Binding-site contacts:
Ligand atom CAK contacts residue PHE135 of chain 38.A at 3.3 Å (hydrophobic).
Ligand atom NBC contacts residue ASN228 of chain 38.A at 3.7 Å.
Ligand atom CAD contacts residue PHE137 of chain 38.A at 3.9 Å (hydrophobic).
Ligand atom CAE contacts residue GLN202 of chain 38.A at 3.6 Å.
Ligand atom CBA contacts residue TRP203 of chain 38.A at 3.8 Å (hydrophobic).
Ligand atom CAX contacts residue ASN228 of chain 38.A at 3.8 Å.
Ligand atom CAA contacts residue PRO177 of chain 38.A at 3.2 Å (hydrophobic).
Ligand atom CAQ contacts residue LEU113 of chain 38.A at 3.6 Å (hydrophobic).
Ligand atom CAN contacts residue PHE135 of chain 38.A at 3.8 Å (hydrophobic).
Ligand atom CAA contacts residue VAL179 of chain 38.A at 3.5 Å (hydrophobic).
Ligand atom CAJ contacts residue TYR155 of chain 38.A at 3.5 Å (hydrophobic).
Ligand atom CAR contacts residue TYR201 of chain 38.A at 3.5 Å (hydrophobic).
Ligand atom CAG contacts residue GLN202 of chain 38.A at 3.5 Å.
Ligand atom CAS contacts residue ASN228 of chain 38.A at 3.5 Å.
Ligand atom CAR contacts residue ASN228 of chain 38.A at 3.7 Å.
Ligand atom CAH contacts residue MET114 of chain 38.A at 3.5 Å (hydrophobic).
Ligand atom CAP contacts residue LEU113 of chain 38.A at 3.6 Å (hydrophobic).
Ligand atom CAS contacts residue TYR201 of chain 38.A at 3.9 Å (hydrophobic).
Ligand atom NAT contacts residue TYR155 of chain 38.A at 3.9 Å.
Ligand atom CAE contacts residue ASN228 of chain 38.A at 3.6 Å.
Ligand atom CAF contacts residue MET114 of chain 38.A at 3.1 Å (hydrophobic).
Ligand atom CAZ contacts residue ILE111 of chain 38.A at 3.9 Å (hydrophobic).
Ligand atom CAI contacts residue PHE135 of chain 38.A at 3.5 Å (hydrophobic).
Ligand atom OAC contacts residue ASP112 of chain 38.A at 3.8 Å.
Ligand atom NAU contacts residue MET114 of chain 38.A at 3.9 Å.
Ligand atom CAO contacts residue MET230 of chain 38.A at 3.6 Å (hydrophobic).
Ligand atom CAL contacts residue TYR155 of chain 38.A at 3.4 Å (hydrophobic).
Ligand atom CAG contacts residue TRP203 of chain 38.A at 3.7 Å (hydrophobic).
Ligand atom CAM contacts residue TYR155 of chain 38.A at 3.9 Å (hydrophobic).
Ligand atom CBB contacts residue LEU113 of chain 38.A at 3.7 Å (hydrophobic).
Ligand atom CAL contacts residue ILE111 of chain 38.A at 3.9 Å (hydrophobic).
Ligand atom NBD contacts residue ASN228 of chain 38.A at 3.7 Å.
Ligand atom CAG contacts residue ASN228 of chain 38.A at 3.3 Å.
Ligand atom CAS contacts residue TRP203 of chain 38.A at 3.4 Å (hydrophobic).
Ligand atom CBA contacts residue ASN228 of chain 38.A at 3.7 Å.
Ligand atom CAF contacts residue ASP112 of chain 38.A at 3.9 Å.
Ligand atom CAN contacts residue ILE111 of chain 38.A at 3.8 Å (hydrophobic).
Ligand atom OAW contacts residue MET195 of chain 38.A at 3.4 Å.
Ligand atom NBD contacts residue TRP203 of chain 38.A at 3.6 Å.
Ligand atom OAC contacts residue LEU113 of chain 38.A at 3.4 Å (h-bond).

Sequence of chain 38.C:
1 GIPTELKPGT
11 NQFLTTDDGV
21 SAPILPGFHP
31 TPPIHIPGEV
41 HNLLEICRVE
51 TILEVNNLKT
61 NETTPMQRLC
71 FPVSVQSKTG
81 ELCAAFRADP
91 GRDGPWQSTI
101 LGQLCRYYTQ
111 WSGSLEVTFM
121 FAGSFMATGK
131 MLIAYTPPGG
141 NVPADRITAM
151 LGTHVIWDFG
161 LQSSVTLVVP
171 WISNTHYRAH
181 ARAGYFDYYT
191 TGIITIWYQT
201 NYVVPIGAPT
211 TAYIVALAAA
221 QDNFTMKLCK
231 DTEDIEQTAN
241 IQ

Sequence of chain 39.C:
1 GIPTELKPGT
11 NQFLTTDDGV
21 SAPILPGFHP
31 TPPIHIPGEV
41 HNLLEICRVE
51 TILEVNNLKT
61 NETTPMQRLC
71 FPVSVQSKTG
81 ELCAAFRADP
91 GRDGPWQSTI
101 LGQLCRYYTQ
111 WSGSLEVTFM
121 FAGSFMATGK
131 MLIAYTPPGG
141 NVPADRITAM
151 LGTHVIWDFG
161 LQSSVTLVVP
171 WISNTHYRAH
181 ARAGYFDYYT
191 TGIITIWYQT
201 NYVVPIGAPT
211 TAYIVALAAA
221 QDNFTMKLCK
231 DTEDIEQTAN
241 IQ

A protein and the small-molecule ligand that binds it are described below.
Small molecule (SMILES): CCO/N=C/c1ccc(OCC[C@@H](C)CCN2CCN(c3ccncc3)C2=O)cc1

Sequence of chain 38.A:
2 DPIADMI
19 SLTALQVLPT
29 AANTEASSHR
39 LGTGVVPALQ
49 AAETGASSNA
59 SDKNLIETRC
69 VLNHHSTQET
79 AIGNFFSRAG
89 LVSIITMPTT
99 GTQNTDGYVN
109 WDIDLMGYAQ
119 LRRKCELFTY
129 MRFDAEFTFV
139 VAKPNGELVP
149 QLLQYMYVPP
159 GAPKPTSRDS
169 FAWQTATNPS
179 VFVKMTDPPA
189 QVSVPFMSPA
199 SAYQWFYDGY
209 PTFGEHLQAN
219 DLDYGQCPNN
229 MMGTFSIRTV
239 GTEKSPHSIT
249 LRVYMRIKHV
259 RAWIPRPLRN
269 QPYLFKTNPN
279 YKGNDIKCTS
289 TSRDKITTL